Sequence of chain 43.A:
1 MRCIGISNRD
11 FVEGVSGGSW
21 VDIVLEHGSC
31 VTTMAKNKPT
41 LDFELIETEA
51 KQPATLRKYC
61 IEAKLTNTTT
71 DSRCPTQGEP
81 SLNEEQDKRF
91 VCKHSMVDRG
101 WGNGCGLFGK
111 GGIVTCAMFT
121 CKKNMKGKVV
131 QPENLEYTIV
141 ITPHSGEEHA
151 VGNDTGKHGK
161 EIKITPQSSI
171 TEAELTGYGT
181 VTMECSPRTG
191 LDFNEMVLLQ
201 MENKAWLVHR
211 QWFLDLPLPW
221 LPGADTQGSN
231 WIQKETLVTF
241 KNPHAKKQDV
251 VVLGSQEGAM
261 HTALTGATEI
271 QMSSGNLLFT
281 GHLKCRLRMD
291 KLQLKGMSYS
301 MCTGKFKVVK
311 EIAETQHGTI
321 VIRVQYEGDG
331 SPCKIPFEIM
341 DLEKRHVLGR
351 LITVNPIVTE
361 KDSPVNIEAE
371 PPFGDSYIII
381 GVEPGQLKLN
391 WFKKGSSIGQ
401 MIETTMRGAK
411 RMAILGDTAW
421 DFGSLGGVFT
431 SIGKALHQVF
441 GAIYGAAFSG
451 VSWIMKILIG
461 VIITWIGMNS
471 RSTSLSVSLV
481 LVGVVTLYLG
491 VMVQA

Sequence of chain 22.A:
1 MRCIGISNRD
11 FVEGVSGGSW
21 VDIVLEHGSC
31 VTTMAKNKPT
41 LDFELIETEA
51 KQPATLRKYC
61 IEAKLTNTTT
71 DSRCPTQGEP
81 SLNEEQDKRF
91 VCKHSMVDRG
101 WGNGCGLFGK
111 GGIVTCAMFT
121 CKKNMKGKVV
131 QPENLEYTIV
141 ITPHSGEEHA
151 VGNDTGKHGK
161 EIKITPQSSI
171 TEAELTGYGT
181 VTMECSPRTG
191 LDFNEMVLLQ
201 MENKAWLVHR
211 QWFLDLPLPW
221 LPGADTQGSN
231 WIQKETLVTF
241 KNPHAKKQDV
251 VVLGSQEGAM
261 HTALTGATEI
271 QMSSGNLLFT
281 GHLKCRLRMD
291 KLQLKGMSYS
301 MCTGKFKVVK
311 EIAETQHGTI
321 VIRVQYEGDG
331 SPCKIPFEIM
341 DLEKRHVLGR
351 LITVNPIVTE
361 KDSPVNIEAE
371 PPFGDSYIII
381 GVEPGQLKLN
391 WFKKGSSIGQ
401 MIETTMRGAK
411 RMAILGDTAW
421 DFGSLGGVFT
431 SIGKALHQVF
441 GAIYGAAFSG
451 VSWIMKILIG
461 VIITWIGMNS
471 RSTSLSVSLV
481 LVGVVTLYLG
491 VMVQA

This small molecule binds to this protein.
Small molecule (SMILES): CC(=O)N[C@H]1[C@H](O[C@H]2[C@H](O)[C@@H](NC(C)=O)CO[C@@H]2CO)O[C@H](CO)[C@@H](O)[C@@H]1O

Binding-site contacts:
Ligand atom C5 contacts residue HIS149 of chain 43.A at 3.6 Å.
Ligand atom C6 contacts residue HIS158 of chain 43.A at 4.2 Å.
Ligand atom C1 contacts residue HIS158 of chain 43.A at 4.1 Å.
Ligand atom O4 contacts residue HIS149 of chain 43.A at 4.3 Å.
Ligand atom C2 contacts residue HIS149 of chain 43.A at 3.5 Å.
Ligand atom C5 contacts residue THR155 of chain 43.A at 4.0 Å.
Ligand atom C5 contacts residue HIS158 of chain 43.A at 4.4 Å.
Ligand atom C7 contacts residue ASN153 of chain 43.A at 4.1 Å.
Ligand atom C8 contacts residue GLY102 of chain 22.A at 3.6 Å.
Ligand atom C4 contacts residue HIS149 of chain 43.A at 3.4 Å.
Ligand atom O5 contacts residue GLY156 of chain 43.A at 4.2 Å.
Ligand atom C1 contacts residue ASN153 of chain 43.A at 1.4 Å.
Ligand atom O7 contacts residue HIS149 of chain 43.A at 3.3 Å.
Ligand atom O5 contacts residue ASN153 of chain 43.A at 2.2 Å (h-bond).
Ligand atom N2 contacts residue HIS149 of chain 43.A at 4.3 Å.
Ligand atom C5 contacts residue ASN153 of chain 43.A at 3.6 Å.
Ligand atom C4 contacts residue ASN153 of chain 43.A at 4.2 Å.
Ligand atom C3 contacts residue HIS149 of chain 43.A at 4.0 Å.
Ligand atom C6 contacts residue HIS149 of chain 43.A at 4.3 Å.
Ligand atom C2 contacts residue ASN153 of chain 43.A at 2.6 Å.
Ligand atom O6 contacts residue HIS149 of chain 43.A at 3.2 Å.
Ligand atom C1 contacts residue THR155 of chain 43.A at 3.3 Å.
Ligand atom O5 contacts residue THR155 of chain 43.A at 3.4 Å (h-bond).
Ligand atom O3 contacts residue HIS149 of chain 43.A at 4.0 Å.
Ligand atom C1 contacts residue HIS149 of chain 43.A at 3.5 Å.
Ligand atom O5 contacts residue HIS158 of chain 43.A at 3.4 Å.
Ligand atom C8 contacts residue ASN153 of chain 43.A at 4.4 Å.
Ligand atom C6 contacts residue GLY156 of chain 43.A at 4.0 Å.
Ligand atom C3 contacts residue ASN153 of chain 43.A at 3.9 Å.
Ligand atom O5 contacts residue HIS149 of chain 43.A at 3.6 Å.
Ligand atom C7 contacts residue HIS149 of chain 43.A at 4.3 Å.
Ligand atom N2 contacts residue ASN153 of chain 43.A at 3.1 Å (h-bond).
Ligand atom C5 contacts residue GLY156 of chain 43.A at 4.3 Å.
Ligand atom O6 contacts residue HIS158 of chain 43.A at 4.2 Å.